A small-molecule ligand and the protein it binds are described below.
Small molecule (SMILES): CCc1nc(N)nc(N)c1C#C[C@H](C)c1cc(OC)cc(-c2ccncc2)c1

Sequence of chain 1.A:
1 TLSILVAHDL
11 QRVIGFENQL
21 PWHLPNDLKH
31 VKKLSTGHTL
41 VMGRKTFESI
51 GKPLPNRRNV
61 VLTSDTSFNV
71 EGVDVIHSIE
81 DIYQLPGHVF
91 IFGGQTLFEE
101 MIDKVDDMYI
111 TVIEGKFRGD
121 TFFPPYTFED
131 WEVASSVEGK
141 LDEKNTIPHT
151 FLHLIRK

Binding-site contacts:
Ligand atom CAZ contacts residue ASP27 of chain 1.A at 3.6 Å.
Ligand atom OBA contacts residue ASN18 of chain 1.A at 3.7 Å.
Ligand atom C4 contacts residue ASP27 of chain 1.A at 3.4 Å.
Ligand atom CAP contacts residue SER49 of chain 1.A at 3.8 Å.
Ligand atom CAI contacts residue ASP27 of chain 1.A at 3.4 Å.
Ligand atom NAX contacts residue LEU28 of chain 1.A at 3.8 Å.
Ligand atom NAJ contacts residue VAL6 of chain 1.A at 3.7 Å.
Ligand atom N1 contacts residue ALA7 of chain 1.A at 3.5 Å (h-bond).
Ligand atom CBB contacts residue SER49 of chain 1.A at 3.5 Å.
Ligand atom N1 contacts residue LEU5 of chain 1.A at 3.4 Å (h-bond).
Ligand atom N3 contacts residue ALA7 of chain 1.A at 3.6 Å.
Ligand atom C2 contacts residue ASP27 of chain 1.A at 3.5 Å.
Ligand atom CAW contacts residue LEU54 of chain 1.A at 3.6 Å (hydrophobic).
Ligand atom OBA contacts residue SER49 of chain 1.A at 3.6 Å.
Ligand atom N3 contacts residue VAL31 of chain 1.A at 3.4 Å.
Ligand atom NAH contacts residue ASP27 of chain 1.A at 3.0 Å (salt-bridge).
Ligand atom C6 contacts residue PHE92 of chain 1.A at 3.5 Å (hydrophobic).
Ligand atom CAN contacts residue PHE92 of chain 1.A at 3.5 Å (hydrophobic).
Ligand atom N1 contacts residue VAL6 of chain 1.A at 3.3 Å.
Ligand atom CBB contacts residue GLN19 of chain 1.A at 3.3 Å.
Ligand atom CAN contacts residue ILE50 of chain 1.A at 3.6 Å (hydrophobic).
Ligand atom CAM contacts residue XNP1 of chain 1.B at 3.7 Å.
Ligand atom C2 contacts residue VAL31 of chain 1.A at 3.4 Å (hydrophobic).
Ligand atom NAH contacts residue LEU5 of chain 1.A at 3.8 Å.
Ligand atom CAW contacts residue LEU28 of chain 1.A at 3.7 Å (hydrophobic).
Ligand atom N3 contacts residue ASP27 of chain 1.A at 2.6 Å (salt-bridge).
Ligand atom CAK contacts residue PHE92 of chain 1.A at 3.8 Å (hydrophobic).
Ligand atom C2 contacts residue ALA7 of chain 1.A at 3.5 Å (hydrophobic).
Ligand atom C2 contacts residue VAL6 of chain 1.A at 3.6 Å (hydrophobic).
Ligand atom C6 contacts residue LEU5 of chain 1.A at 3.5 Å (hydrophobic).
Ligand atom C6 contacts residue VAL6 of chain 1.A at 3.8 Å (hydrophobic).
Ligand atom CAN contacts residue THR46 of chain 1.A at 3.3 Å.
Ligand atom NAH contacts residue VAL31 of chain 1.A at 3.6 Å.
Ligand atom NAH contacts residue VAL6 of chain 1.A at 3.4 Å (h-bond).
Ligand atom NAH contacts residue THR111 of chain 1.A at 3.5 Å (h-bond).
Ligand atom CAZ contacts residue LEU28 of chain 1.A at 3.4 Å (hydrophobic).
Ligand atom CAI contacts residue LEU20 of chain 1.A at 3.7 Å (hydrophobic).
Ligand atom NAH contacts residue ALA7 of chain 1.A at 3.8 Å.
Ligand atom NAJ contacts residue LEU5 of chain 1.A at 2.8 Å (h-bond).
Ligand atom NAJ contacts residue PHE92 of chain 1.A at 3.0 Å (h-bond).